The small molecule below binds the protein below.
Small molecule (SMILES): CC(=O)N[C@@H]1[C@@H](O)[C@H](O)[C@@H](CO)O[C@H]1O

Sequence of chain 1.A:
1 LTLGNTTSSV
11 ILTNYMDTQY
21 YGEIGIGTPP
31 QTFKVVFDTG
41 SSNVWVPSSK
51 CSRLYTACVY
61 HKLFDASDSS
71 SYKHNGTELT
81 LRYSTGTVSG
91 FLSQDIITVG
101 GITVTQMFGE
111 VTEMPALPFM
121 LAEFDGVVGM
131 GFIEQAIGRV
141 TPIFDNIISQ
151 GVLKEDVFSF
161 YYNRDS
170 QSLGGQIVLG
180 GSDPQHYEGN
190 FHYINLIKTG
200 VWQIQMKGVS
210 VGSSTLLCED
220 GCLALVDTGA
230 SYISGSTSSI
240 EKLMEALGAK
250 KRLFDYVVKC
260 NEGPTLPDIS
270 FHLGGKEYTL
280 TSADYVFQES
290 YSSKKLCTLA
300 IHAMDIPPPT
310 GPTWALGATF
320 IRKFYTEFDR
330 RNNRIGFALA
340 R

Binding-site contacts:
Ligand atom C1 contacts residue THR77 of chain 1.A at 3.8 Å.
Ligand atom C8 contacts residue ASN75 of chain 1.A at 3.3 Å.
Ligand atom C2 contacts residue ASN75 of chain 1.A at 2.1 Å.
Ligand atom O7 contacts residue HIS74 of chain 1.A at 3.9 Å.
Ligand atom C2 contacts residue THR77 of chain 1.A at 4.3 Å.
Ligand atom C4 contacts residue ASN75 of chain 1.A at 4.1 Å.
Ligand atom N2 contacts residue THR77 of chain 1.A at 4.1 Å.
Ligand atom O5 contacts residue ASN75 of chain 1.A at 2.4 Å (h-bond).
Ligand atom C1 contacts residue ASN75 of chain 1.A at 1.4 Å.
Ligand atom C5 contacts residue ASN75 of chain 1.A at 3.6 Å.
Ligand atom C8 contacts residue HIS74 of chain 1.A at 4.4 Å.
Ligand atom C7 contacts residue ASN75 of chain 1.A at 3.5 Å.
Ligand atom O7 contacts residue ASN75 of chain 1.A at 3.7 Å.
Ligand atom N2 contacts residue ASN75 of chain 1.A at 2.8 Å (h-bond).
Ligand atom C3 contacts residue ASN75 of chain 1.A at 3.5 Å.